Sequence of chain 1.B:
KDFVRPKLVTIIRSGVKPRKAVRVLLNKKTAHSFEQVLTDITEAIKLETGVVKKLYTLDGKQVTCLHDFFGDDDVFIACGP

Binding-site contacts:
Ligand atom O contacts residue TYR56 of chain 1.D at 3.8 Å.
Ligand atom N contacts residue ILE77 of chain 1.D at 4.2 Å.
Ligand atom CD contacts residue GLY15 of chain 1.B at 3.5 Å.
Ligand atom OXT contacts residue CYS79 of chain 1.D at 3.5 Å (h-bond).
Ligand atom OXT contacts residue ILE77 of chain 1.D at 4.2 Å.
Ligand atom CB contacts residue ILE77 of chain 1.D at 4.0 Å (hydrophobic).
Ligand atom OE2 contacts residue ARG19 of chain 1.B at 2.8 Å (salt-bridge).
Ligand atom CG contacts residue GLY15 of chain 1.B at 4.4 Å.
Ligand atom OXT contacts residue TYR56 of chain 1.D at 3.6 Å.
Ligand atom OE1 contacts residue ARG19 of chain 1.B at 3.9 Å.
Ligand atom CA contacts residue ILE77 of chain 1.D at 3.5 Å (hydrophobic).
Ligand atom CG contacts residue SER14 of chain 1.B at 4.0 Å.
Ligand atom OE2 contacts residue GLY15 of chain 1.B at 2.6 Å (h-bond).
Ligand atom C contacts residue CYS79 of chain 1.D at 4.5 Å (hydrophobic).
Ligand atom CB contacts residue LEU58 of chain 1.D at 3.8 Å (hydrophobic).
Ligand atom C contacts residue TYR56 of chain 1.D at 4.0 Å (hydrophobic).
Ligand atom CD contacts residue SER14 of chain 1.B at 4.1 Å.
Ligand atom OE2 contacts residue ARG13 of chain 1.B at 4.1 Å.
Ligand atom OG contacts residue LEU58 of chain 1.D at 3.5 Å (h-bond).
Ligand atom C contacts residue ILE77 of chain 1.D at 4.3 Å (hydrophobic).
Ligand atom N contacts residue ILE77 of chain 1.D at 3.5 Å.
Ligand atom OE1 contacts residue GLY15 of chain 1.B at 4.2 Å.
Ligand atom CB contacts residue SER14 of chain 1.B at 4.1 Å.
Ligand atom CD contacts residue ARG19 of chain 1.B at 3.6 Å.
Ligand atom O contacts residue SER14 of chain 1.B at 4.0 Å.
Ligand atom OE2 contacts residue SER14 of chain 1.B at 3.5 Å.

A protein and the small-molecule ligand that binds it are described below.
Small molecule (SMILES): O=C(O)CC[C@H](NC(=O)[C@H](CO)NC(=O)[C@H](CO)NC(=O)[C@H](CCC(=O)O)NC(=O)[C@@H]1CCCN1)C(=O)NCC(=O)O

Sequence of chain 1.D:
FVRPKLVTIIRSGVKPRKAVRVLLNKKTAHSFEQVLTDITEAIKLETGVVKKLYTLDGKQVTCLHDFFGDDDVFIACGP